Sequence of chain 2.A:
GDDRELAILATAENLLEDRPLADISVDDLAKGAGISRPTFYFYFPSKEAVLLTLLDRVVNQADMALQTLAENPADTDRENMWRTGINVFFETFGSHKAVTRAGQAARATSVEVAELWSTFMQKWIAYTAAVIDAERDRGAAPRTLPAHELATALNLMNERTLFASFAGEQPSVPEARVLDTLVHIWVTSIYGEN

Binding-site contacts:
Ligand atom N22 contacts residue ASN196 of chain 2.A at 3.5 Å (h-bond).
Ligand atom C02 contacts residue TRP158 of chain 2.A at 3.3 Å (hydrophobic).
Ligand atom O31 contacts residue ASN199 of chain 2.A at 3.0 Å (h-bond).
Ligand atom C05 contacts residue GLN145 of chain 2.A at 3.3 Å.
Ligand atom C35 contacts residue THR169 of chain 2.A at 3.5 Å.
Ligand atom C26 contacts residue ASN196 of chain 2.A at 3.1 Å.
Ligand atom O16 contacts residue PHE204 of chain 2.A at 2.8 Å (h-bond).
Ligand atom I01 contacts residue GLN145 of chain 2.A at 3.6 Å.
Ligand atom C10 contacts residue PHE134 of chain 2.A at 3.3 Å (hydrophobic).
Ligand atom C32 contacts residue PHE130 of chain 2.A at 3.5 Å (hydrophobic).
Ligand atom C29 contacts residue ASN196 of chain 2.A at 3.5 Å.
Ligand atom I01 contacts residue TRP158 of chain 2.A at 3.6 Å.
Ligand atom N21 contacts residue GLU200 of chain 2.A at 3.2 Å.
Ligand atom C43 contacts residue ILE127 of chain 2.A at 3.6 Å (hydrophobic).
Ligand atom C10 contacts residue TRP158 of chain 2.A at 3.4 Å (hydrophobic).
Ligand atom C04 contacts residue TRP158 of chain 2.A at 3.5 Å (hydrophobic).
Ligand atom C43 contacts residue TRP227 of chain 2.A at 3.6 Å (hydrophobic).
Ligand atom C38 contacts residue THR169 of chain 2.A at 3.5 Å.
Ligand atom S58 contacts residue TYR168 of chain 2.A at 3.4 Å (h-bond).
Ligand atom N22 contacts residue GLU200 of chain 2.A at 3.6 Å (salt-bridge).
Ligand atom C02 contacts residue PHE134 of chain 2.A at 3.6 Å (hydrophobic).
Ligand atom O13 contacts residue PHE134 of chain 2.A at 2.9 Å.
Ligand atom C52 contacts residue MET122 of chain 2.A at 2.8 Å (hydrophobic).
Ligand atom O47 contacts residue TYR168 of chain 2.A at 3.3 Å.
Ligand atom N22 contacts residue ASN199 of chain 2.A at 3.6 Å.
Ligand atom O31 contacts residue PHE130 of chain 2.A at 3.6 Å.
Ligand atom O16 contacts residue GLU200 of chain 2.A at 3.3 Å (salt-bridge).
Ligand atom O13 contacts residue PHE207 of chain 2.A at 3.5 Å.
Ligand atom C52 contacts residue GLY126 of chain 2.A at 3.4 Å.
Ligand atom C29 contacts residue PHE130 of chain 2.A at 3.4 Å (hydrophobic).
Ligand atom C54 contacts residue MET122 of chain 2.A at 2.6 Å (hydrophobic).
Ligand atom C56 contacts residue MET122 of chain 2.A at 3.5 Å (hydrophobic).
Ligand atom C32 contacts residue ASN196 of chain 2.A at 3.0 Å.
Ligand atom N48 contacts residue TYR168 of chain 2.A at 3.0 Å.
Ligand atom N30 contacts residue PHE130 of chain 2.A at 3.5 Å.
Ligand atom N30 contacts residue ASN196 of chain 2.A at 3.4 Å (h-bond).
Ligand atom O16 contacts residue LEU203 of chain 2.A at 3.5 Å.
Ligand atom C24 contacts residue PHE130 of chain 2.A at 3.2 Å (hydrophobic).
Ligand atom C10 contacts residue THR141 of chain 2.A at 3.5 Å.
Ligand atom O47 contacts residue THR169 of chain 2.A at 3.5 Å (h-bond).

The protein below binds the small molecule below.
Small molecule (SMILES): O=C(Cn1cc(CNS(=O)(=O)c2ccc(I)cc2)nn1)N1CCC(c2nc(-c3cccs3)no2)CC1